This small molecule binds to this protein.
Small molecule (SMILES): CC(=O)N[C@H]1[C@H](O[C@H]2[C@H](O)[C@@H](NC(C)=O)CO[C@@H]2CO)O[C@H](CO)[C@@H](O)[C@@H]1O

Sequence of chain 1.I:
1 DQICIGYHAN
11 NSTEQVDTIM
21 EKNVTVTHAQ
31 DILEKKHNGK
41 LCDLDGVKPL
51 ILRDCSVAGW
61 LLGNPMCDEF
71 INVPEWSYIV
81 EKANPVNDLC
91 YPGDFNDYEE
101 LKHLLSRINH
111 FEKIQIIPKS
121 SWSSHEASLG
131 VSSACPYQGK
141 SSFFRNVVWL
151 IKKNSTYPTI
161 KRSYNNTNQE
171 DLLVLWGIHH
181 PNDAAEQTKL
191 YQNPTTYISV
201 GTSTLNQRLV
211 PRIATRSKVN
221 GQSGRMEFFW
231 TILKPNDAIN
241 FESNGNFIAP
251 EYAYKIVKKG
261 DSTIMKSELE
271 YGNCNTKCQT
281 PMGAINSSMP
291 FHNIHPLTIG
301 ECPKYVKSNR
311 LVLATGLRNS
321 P

Binding-site contacts:
Ligand atom C3 contacts residue ASN154 of chain 1.I at 3.6 Å.
Ligand atom C5 contacts residue ASN154 of chain 1.I at 3.4 Å.
Ligand atom C7 contacts residue ASN154 of chain 1.I at 4.0 Å.
Ligand atom C2 contacts residue ASN154 of chain 1.I at 2.6 Å.
Ligand atom C1 contacts residue ASN154 of chain 1.I at 1.5 Å.
Ligand atom C8 contacts residue THR156 of chain 1.I at 3.6 Å.
Ligand atom N2 contacts residue ASN154 of chain 1.I at 2.8 Å (h-bond).
Ligand atom C4 contacts residue ASN154 of chain 1.I at 4.1 Å.
Ligand atom O5 contacts residue ASN154 of chain 1.I at 2.5 Å (h-bond).